Sequence of chain 13.A:
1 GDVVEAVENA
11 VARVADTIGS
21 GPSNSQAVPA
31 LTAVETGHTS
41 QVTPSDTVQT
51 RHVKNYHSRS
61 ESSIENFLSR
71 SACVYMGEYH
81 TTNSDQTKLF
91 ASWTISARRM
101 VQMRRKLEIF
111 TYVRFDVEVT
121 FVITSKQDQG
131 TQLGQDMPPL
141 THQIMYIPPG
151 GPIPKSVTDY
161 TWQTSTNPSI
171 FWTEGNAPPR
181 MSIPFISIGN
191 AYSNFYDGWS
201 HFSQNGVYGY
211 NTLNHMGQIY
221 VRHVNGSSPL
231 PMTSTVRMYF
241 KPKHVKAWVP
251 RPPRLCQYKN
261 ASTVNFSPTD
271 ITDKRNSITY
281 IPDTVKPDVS

The protein below binds the small molecule below.
Small molecule (SMILES): NCCCCCCCCCCCC(=O)O

Binding-site contacts:
Ligand atom C9 contacts residue TYR192 of chain 13.A at 4.1 Å (hydrophobic).
Ligand atom C10 contacts residue TYR192 of chain 13.A at 4.3 Å (hydrophobic).
Ligand atom C2 contacts residue TYR146 of chain 13.A at 3.9 Å (hydrophobic).
Ligand atom C9 contacts residue PHE240 of chain 13.A at 4.1 Å (hydrophobic).
Ligand atom C contacts residue TYR192 of chain 13.A at 4.2 Å (hydrophobic).
Ligand atom C7 contacts residue TYR192 of chain 13.A at 4.4 Å (hydrophobic).
Ligand atom C8 contacts residue MET216 of chain 13.A at 3.9 Å (hydrophobic).
Ligand atom C2 contacts residue ILE183 of chain 13.A at 4.2 Å (hydrophobic).
Ligand atom C4 contacts residue ILE95 of chain 13.A at 4.0 Å (hydrophobic).
Ligand atom OXT contacts residue ASN194 of chain 13.A at 4.3 Å.
Ligand atom C4 contacts residue ILE183 of chain 13.A at 4.2 Å (hydrophobic).
Ligand atom C1 contacts residue ILE183 of chain 13.A at 4.2 Å (hydrophobic).
Ligand atom O contacts residue ASN194 of chain 13.A at 3.0 Å (h-bond).
Ligand atom C5 contacts residue ILE183 of chain 13.A at 4.4 Å (hydrophobic).
Ligand atom O contacts residue TYR192 of chain 13.A at 3.9 Å.
Ligand atom C1 contacts residue VAL119 of chain 13.A at 4.2 Å (hydrophobic).
Ligand atom C7 contacts residue VAL117 of chain 13.A at 4.3 Å (hydrophobic).
Ligand atom CA2 contacts residue PHE115 of chain 13.A at 4.3 Å (hydrophobic).
Ligand atom O contacts residue LEU107 of chain 13.A at 4.4 Å.
Ligand atom C7 contacts residue PHE240 of chain 13.A at 3.9 Å (hydrophobic).
Ligand atom C9 contacts residue PHE115 of chain 13.A at 4.1 Å (hydrophobic).
Ligand atom C3 contacts residue ILE183 of chain 13.A at 3.7 Å (hydrophobic).
Ligand atom OXT contacts residue MET216 of chain 13.A at 4.2 Å.
Ligand atom O contacts residue VAL113 of chain 13.A at 4.0 Å.
Ligand atom C5 contacts residue ILE95 of chain 13.A at 3.8 Å (hydrophobic).
Ligand atom OXT contacts residue TYR210 of chain 13.A at 3.0 Å (h-bond).
Ligand atom C7 contacts residue ILE95 of chain 13.A at 4.3 Å (hydrophobic).
Ligand atom C contacts residue TYR210 of chain 13.A at 4.1 Å (hydrophobic).
Ligand atom C8 contacts residue TYR192 of chain 13.A at 3.6 Å (hydrophobic).
Ligand atom C1 contacts residue ILE219 of chain 13.A at 4.1 Å (hydrophobic).
Ligand atom N contacts residue ILE219 of chain 13.A at 4.0 Å.
Ligand atom C contacts residue ASN194 of chain 13.A at 4.0 Å.
Ligand atom N contacts residue TYR146 of chain 13.A at 4.1 Å.
Ligand atom C3 contacts residue ILE95 of chain 13.A at 4.2 Å (hydrophobic).
Ligand atom C10 contacts residue MET216 of chain 13.A at 3.6 Å (hydrophobic).
Ligand atom N contacts residue MET181 of chain 13.A at 3.9 Å.
Ligand atom C6 contacts residue TYR192 of chain 13.A at 4.4 Å (hydrophobic).
Ligand atom C2 contacts residue ILE95 of chain 13.A at 3.8 Å (hydrophobic).
Ligand atom C5 contacts residue PHE240 of chain 13.A at 4.1 Å (hydrophobic).
Ligand atom C6 contacts residue ILE95 of chain 13.A at 4.1 Å (hydrophobic).